Binding-site contacts:
Ligand atom C8 contacts residue ARG346 of chain 1.A at 3.9 Å.
Ligand atom C8 contacts residue PHE348 of chain 1.A at 3.3 Å (hydrophobic).
Ligand atom C7 contacts residue GLY336 of chain 1.A at 3.8 Å.
Ligand atom C8 contacts residue ASN350 of chain 1.A at 4.3 Å.
Ligand atom O6 contacts residue ILE366 of chain 1.A at 4.4 Å.
Ligand atom C8 contacts residue THR335 of chain 1.A at 3.5 Å.
Ligand atom O7 contacts residue THR335 of chain 1.A at 2.9 Å (h-bond).
Ligand atom C8 contacts residue GLY336 of chain 1.A at 3.9 Å.
Ligand atom C7 contacts residue THR335 of chain 1.A at 3.5 Å.
Ligand atom O7 contacts residue GLY336 of chain 1.A at 3.7 Å.
Ligand atom C5 contacts residue ASN350 of chain 1.A at 3.7 Å.
Ligand atom O7 contacts residue ARG346 of chain 1.A at 4.4 Å.
Ligand atom C2 contacts residue ASN350 of chain 1.A at 2.5 Å.
Ligand atom C7 contacts residue ASN350 of chain 1.A at 3.1 Å.
Ligand atom C3 contacts residue ASN350 of chain 1.A at 3.8 Å.
Ligand atom O7 contacts residue ASN350 of chain 1.A at 3.0 Å (h-bond).
Ligand atom O5 contacts residue ASN350 of chain 1.A at 2.4 Å (h-bond).
Ligand atom N2 contacts residue ASN350 of chain 1.A at 2.9 Å (h-bond).
Ligand atom C8 contacts residue ARG337 of chain 1.A at 3.9 Å.
Ligand atom C1 contacts residue ASN350 of chain 1.A at 1.4 Å.
Ligand atom C4 contacts residue ASN350 of chain 1.A at 4.2 Å.

Sequence of chain 1.A:
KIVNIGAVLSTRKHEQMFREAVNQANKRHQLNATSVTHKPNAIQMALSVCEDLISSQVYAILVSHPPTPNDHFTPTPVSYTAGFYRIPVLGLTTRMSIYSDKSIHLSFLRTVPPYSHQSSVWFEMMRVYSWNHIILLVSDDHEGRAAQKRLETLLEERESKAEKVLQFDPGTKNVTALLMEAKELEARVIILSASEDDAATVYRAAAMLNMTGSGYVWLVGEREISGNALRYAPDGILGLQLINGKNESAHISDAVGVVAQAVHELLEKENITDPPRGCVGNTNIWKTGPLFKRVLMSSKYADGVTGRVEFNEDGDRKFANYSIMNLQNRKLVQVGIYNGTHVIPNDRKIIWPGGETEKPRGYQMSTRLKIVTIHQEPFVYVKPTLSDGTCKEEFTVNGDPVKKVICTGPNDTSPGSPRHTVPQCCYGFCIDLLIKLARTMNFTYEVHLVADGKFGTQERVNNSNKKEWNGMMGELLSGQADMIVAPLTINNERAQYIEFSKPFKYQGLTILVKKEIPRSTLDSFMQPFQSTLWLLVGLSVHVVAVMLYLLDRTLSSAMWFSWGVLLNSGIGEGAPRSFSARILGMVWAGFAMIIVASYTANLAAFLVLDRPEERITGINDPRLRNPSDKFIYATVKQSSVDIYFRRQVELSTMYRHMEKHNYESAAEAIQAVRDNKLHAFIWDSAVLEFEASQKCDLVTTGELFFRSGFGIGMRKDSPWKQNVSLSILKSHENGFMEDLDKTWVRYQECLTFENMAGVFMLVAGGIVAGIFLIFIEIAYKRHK

This protein binds this small molecule.
Small molecule (SMILES): CC(=O)N[C@@H]1[C@@H](O)[C@H](O)[C@@H](CO)O[C@H]1O